Sequence of chain 1.B:
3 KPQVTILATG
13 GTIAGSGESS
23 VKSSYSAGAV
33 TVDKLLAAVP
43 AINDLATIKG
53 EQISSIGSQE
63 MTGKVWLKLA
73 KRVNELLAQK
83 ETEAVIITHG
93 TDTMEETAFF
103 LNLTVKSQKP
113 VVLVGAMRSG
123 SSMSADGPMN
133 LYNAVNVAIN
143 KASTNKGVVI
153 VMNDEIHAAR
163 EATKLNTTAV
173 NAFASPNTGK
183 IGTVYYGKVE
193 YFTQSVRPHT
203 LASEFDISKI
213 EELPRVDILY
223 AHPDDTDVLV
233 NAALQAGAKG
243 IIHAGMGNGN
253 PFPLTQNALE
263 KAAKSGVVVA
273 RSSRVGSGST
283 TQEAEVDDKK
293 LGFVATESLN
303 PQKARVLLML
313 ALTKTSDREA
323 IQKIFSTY

Sequence of chain 1.A:
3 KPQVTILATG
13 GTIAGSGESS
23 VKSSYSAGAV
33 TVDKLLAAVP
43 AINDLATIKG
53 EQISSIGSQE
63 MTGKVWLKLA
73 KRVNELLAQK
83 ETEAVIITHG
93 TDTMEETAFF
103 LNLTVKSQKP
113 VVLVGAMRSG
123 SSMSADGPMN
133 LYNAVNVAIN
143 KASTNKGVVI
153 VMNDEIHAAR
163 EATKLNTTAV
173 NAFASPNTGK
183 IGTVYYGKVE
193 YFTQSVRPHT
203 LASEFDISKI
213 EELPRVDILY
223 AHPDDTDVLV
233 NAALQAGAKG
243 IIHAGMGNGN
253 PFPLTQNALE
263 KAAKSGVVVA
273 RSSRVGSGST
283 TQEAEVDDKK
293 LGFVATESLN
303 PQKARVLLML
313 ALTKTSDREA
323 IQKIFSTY

Binding-site contacts:
Ligand atom N contacts residue ASP94 of chain 1.A at 3.0 Å (salt-bridge).
Ligand atom CA contacts residue ASP94 of chain 1.A at 4.1 Å.
Ligand atom C contacts residue THR93 of chain 1.A at 3.8 Å.
Ligand atom OXT contacts residue GLN61 of chain 1.A at 3.9 Å.
Ligand atom N contacts residue GLU287 of chain 1.B at 2.7 Å (salt-bridge).
Ligand atom OD1 contacts residue ALA118 of chain 1.A at 3.8 Å.
Ligand atom O contacts residue GLY92 of chain 1.A at 3.2 Å.
Ligand atom OD1 contacts residue THR93 of chain 1.A at 2.9 Å (h-bond).
Ligand atom O contacts residue GLN61 of chain 1.A at 3.6 Å.
Ligand atom CA contacts residue GLU287 of chain 1.B at 3.6 Å.
Ligand atom O contacts residue GLY59 of chain 1.A at 3.7 Å.
Ligand atom CA contacts residue GLN61 of chain 1.A at 4.2 Å.
Ligand atom N contacts residue GLN61 of chain 1.A at 3.4 Å (h-bond).
Ligand atom CG contacts residue ASP94 of chain 1.A at 4.5 Å.
Ligand atom CB contacts residue GLU287 of chain 1.B at 3.9 Å.
Ligand atom OD2 contacts residue LYS166 of chain 1.A at 4.4 Å.
Ligand atom CG contacts residue ALA118 of chain 1.A at 3.8 Å (hydrophobic).
Ligand atom O contacts residue SER60 of chain 1.A at 2.9 Å (h-bond).
Ligand atom CB contacts residue LYS166 of chain 1.A at 4.5 Å.
Ligand atom C contacts residue SER60 of chain 1.A at 3.5 Å.
Ligand atom N contacts residue ASN252 of chain 1.B at 3.7 Å.
Ligand atom CG contacts residue THR93 of chain 1.A at 2.9 Å.
Ligand atom CG contacts residue GLY92 of chain 1.A at 4.3 Å.
Ligand atom OD2 contacts residue MET119 of chain 1.A at 3.9 Å.
Ligand atom OXT contacts residue THR93 of chain 1.A at 3.4 Å (h-bond).
Ligand atom CB contacts residue ASP94 of chain 1.A at 3.4 Å.
Ligand atom OD2 contacts residue THR93 of chain 1.A at 2.6 Å (h-bond).
Ligand atom O contacts residue THR93 of chain 1.A at 4.3 Å.
Ligand atom OXT contacts residue ASP94 of chain 1.A at 3.1 Å (salt-bridge).
Ligand atom OD1 contacts residue GLY92 of chain 1.A at 3.3 Å.
Ligand atom C contacts residue ASP94 of chain 1.A at 4.0 Å.
Ligand atom OXT contacts residue SER60 of chain 1.A at 2.6 Å (h-bond).
Ligand atom C contacts residue GLN61 of chain 1.A at 3.7 Å.
Ligand atom OXT contacts residue GLY92 of chain 1.A at 3.5 Å.
Ligand atom OD2 contacts residue ALA118 of chain 1.A at 3.0 Å (h-bond).
Ligand atom C contacts residue GLY92 of chain 1.A at 3.5 Å.
Ligand atom CB contacts residue THR93 of chain 1.A at 3.4 Å.

A small-molecule ligand and the protein it binds are described below.
Small molecule (SMILES): N[C@@H](CC(=O)O)C(=O)O